This small molecule binds to this protein.
Small molecule (SMILES): Nc1ccn([C@@H]2CS[C@H](CO)O2)c(=O)n1

Binding-site contacts:
Ligand atom N3 contacts residue ASP153 of chain 3.B at 2.7 Å (salt-bridge).
Ligand atom C5 contacts residue PHE157 of chain 3.B at 4.0 Å (hydrophobic).
Ligand atom N3 contacts residue GLN117 of chain 3.B at 2.9 Å (h-bond).
Ligand atom C3 contacts residue GLN117 of chain 3.B at 3.7 Å.
Ligand atom C8 contacts residue ARG148 of chain 3.B at 3.5 Å.
Ligand atom N2 contacts residue PHE157 of chain 3.B at 3.2 Å.
Ligand atom C7 contacts residue ARG148 of chain 3.B at 3.7 Å.
Ligand atom O3 contacts residue GLU73 of chain 3.B at 3.4 Å (salt-bridge).
Ligand atom C4 contacts residue TYR106 of chain 3.B at 4.0 Å (hydrophobic).
Ligand atom C1 contacts residue PHE157 of chain 3.B at 3.1 Å (hydrophobic).
Ligand atom O1 contacts residue PHE157 of chain 3.B at 3.3 Å.
Ligand atom O2 contacts residue ARG148 of chain 3.B at 3.5 Å (salt-bridge).
Ligand atom O3 contacts residue ARG148 of chain 3.B at 2.9 Å (salt-bridge).
Ligand atom C5 contacts residue ASP153 of chain 3.B at 3.7 Å.
Ligand atom C8 contacts residue GLU73 of chain 3.B at 3.1 Å.
Ligand atom C7 contacts residue GLU73 of chain 3.B at 3.9 Å.
Ligand atom C5 contacts residue GLU73 of chain 3.B at 3.9 Å.
Ligand atom N2 contacts residue PHE116 of chain 3.B at 3.5 Å.
Ligand atom C6 contacts residue LEU102 of chain 3.B at 3.7 Å (hydrophobic).
Ligand atom C1 contacts residue GLN117 of chain 3.B at 3.6 Å.
Ligand atom C3 contacts residue ASP153 of chain 3.B at 3.6 Å.
Ligand atom O2 contacts residue PHE157 of chain 3.B at 3.9 Å.
Ligand atom N2 contacts residue GLN117 of chain 3.B at 2.9 Å (h-bond).
Ligand atom N3 contacts residue PHE157 of chain 3.B at 3.7 Å.
Ligand atom O1 contacts residue GLN117 of chain 3.B at 3.5 Å (h-bond).
Ligand atom S1 contacts residue LEU102 of chain 3.B at 3.7 Å.
Ligand atom O2 contacts residue ILE50 of chain 3.B at 3.8 Å.
Ligand atom S1 contacts residue TRP78 of chain 3.B at 4.0 Å.
Ligand atom C1 contacts residue PHE116 of chain 3.B at 3.6 Å (hydrophobic).
Ligand atom C7 contacts residue PHE157 of chain 3.B at 4.0 Å (hydrophobic).
Ligand atom C5 contacts residue ARG124 of chain 3.B at 3.9 Å.
Ligand atom C5 contacts residue TRP78 of chain 3.B at 4.0 Å (hydrophobic).
Ligand atom N1 contacts residue PHE157 of chain 3.B at 3.4 Å.
Ligand atom O1 contacts residue PHE116 of chain 3.B at 3.7 Å.
Ligand atom C4 contacts residue PHE157 of chain 3.B at 3.7 Å (hydrophobic).
Ligand atom C7 contacts residue TRP78 of chain 3.B at 4.0 Å (hydrophobic).
Ligand atom N3 contacts residue ALA120 of chain 3.B at 4.0 Å.
Ligand atom O3 contacts residue ILE50 of chain 3.B at 3.9 Å.
Ligand atom C3 contacts residue PHE157 of chain 3.B at 3.5 Å (hydrophobic).
Ligand atom C6 contacts residue TYR106 of chain 3.B at 3.4 Å (hydrophobic).

Sequence of chain 3.B:
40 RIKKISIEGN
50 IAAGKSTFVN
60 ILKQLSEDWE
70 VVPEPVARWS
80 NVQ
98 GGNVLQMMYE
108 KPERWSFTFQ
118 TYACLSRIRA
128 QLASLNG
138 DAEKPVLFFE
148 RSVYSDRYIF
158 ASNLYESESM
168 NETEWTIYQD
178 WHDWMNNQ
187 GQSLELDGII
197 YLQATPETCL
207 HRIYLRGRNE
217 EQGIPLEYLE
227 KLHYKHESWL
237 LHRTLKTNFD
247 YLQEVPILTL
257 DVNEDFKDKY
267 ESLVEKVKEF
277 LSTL